Binding-site contacts:
Ligand atom O3' contacts residue GLU140 of chain 11.F at 4.4 Å.
Ligand atom C5' contacts residue ARG90 of chain 11.F at 4.3 Å.
Ligand atom C1' contacts residue LYS143 of chain 11.F at 3.2 Å.
Ligand atom C8 contacts residue TRP47 of chain 11.F at 3.6 Å (hydrophobic).
Ligand atom O4' contacts residue TRP47 of chain 11.F at 3.4 Å.
Ligand atom C1' contacts residue GLU140 of chain 11.F at 2.7 Å.
Ligand atom C2 contacts residue TRP47 of chain 11.F at 3.4 Å (hydrophobic).
Ligand atom O2' contacts residue GLU140 of chain 11.F at 2.3 Å (salt-bridge).
Ligand atom N3 contacts residue TRP47 of chain 11.F at 3.4 Å.
Ligand atom N1 contacts residue TRP47 of chain 11.F at 3.7 Å.
Ligand atom C3' contacts residue GLU140 of chain 11.F at 3.8 Å.
Ligand atom C6 contacts residue TRP47 of chain 11.F at 3.7 Å (hydrophobic).
Ligand atom C5 contacts residue TRP47 of chain 11.F at 3.8 Å (hydrophobic).
Ligand atom O4' contacts residue GLU140 of chain 11.F at 3.0 Å (salt-bridge).
Ligand atom N6 contacts residue TRP47 of chain 11.F at 4.2 Å.
Ligand atom O4' contacts residue LYS143 of chain 11.F at 4.4 Å.
Ligand atom C2' contacts residue LYS143 of chain 11.F at 3.7 Å.
Ligand atom C1' contacts residue TRP47 of chain 11.F at 3.7 Å (hydrophobic).
Ligand atom N7 contacts residue LYS143 of chain 11.F at 3.8 Å.
Ligand atom C2' contacts residue GLU140 of chain 11.F at 3.0 Å.
Ligand atom O4' contacts residue LYS143 of chain 11.F at 4.2 Å.
Ligand atom N9 contacts residue TRP47 of chain 11.F at 3.3 Å.
Ligand atom N9 contacts residue GLU140 of chain 11.F at 4.1 Å.
Ligand atom N7 contacts residue TRP47 of chain 11.F at 3.6 Å.
Ligand atom N9 contacts residue LYS143 of chain 11.F at 3.2 Å (salt-bridge).
Ligand atom C4' contacts residue GLU140 of chain 11.F at 3.4 Å.
Ligand atom O2' contacts residue LYS143 of chain 11.F at 3.8 Å.
Ligand atom C8 contacts residue LYS143 of chain 11.F at 2.7 Å.
Ligand atom C4 contacts residue TRP47 of chain 11.F at 3.3 Å (hydrophobic).

Sequence of chain 11.F:
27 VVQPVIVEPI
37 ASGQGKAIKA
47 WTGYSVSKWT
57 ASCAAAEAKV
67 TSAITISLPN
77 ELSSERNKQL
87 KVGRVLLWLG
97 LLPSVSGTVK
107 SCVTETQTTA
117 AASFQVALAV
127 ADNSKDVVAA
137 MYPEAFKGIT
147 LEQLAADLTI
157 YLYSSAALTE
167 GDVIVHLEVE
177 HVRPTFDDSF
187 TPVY

A small-molecule ligand and the protein it binds are described below.
Small molecule (SMILES): Nc1ncnc2c1ncn2[C@@H]1O[C@H]([C@@H]2O[C@@H]3[C@H](O[P](=O)(O)O2)[C@@H](CO[P](=O)(O)O[C@H]2[C@@H](O)[C@H](n4cnc5c(N)ncnc54)O[C@@H]2COP(=O)=O)O[C@H]3n2ccc(=O)[nH]c2=O)[C@@H](O[P](=O)(O)OC[C@H]2O[C@@H](n3ccc(=O)[nH]c3=O)[C@H](O)[C@@H]2O)[C@H]1O